The small molecule below binds the protein below.
Small molecule (SMILES): COc1cc(SC)ccc1C(=O)N1CCC(Cc2ccccc2)CC1

Binding-site contacts:
Ligand atom C7 contacts residue ASN143 of chain 1.A at 3.0 Å.
Ligand atom C4 contacts residue ASP140 of chain 1.A at 3.6 Å.
Ligand atom C22 contacts residue THR134 of chain 1.A at 3.5 Å.
Ligand atom C22 contacts residue ALA79 of chain 1.A at 3.6 Å (hydrophobic).
Ligand atom C15 contacts residue THR134 of chain 1.A at 3.5 Å.
Ligand atom C5 contacts residue GLY138 of chain 1.A at 3.8 Å.
Ligand atom C9 contacts residue GLY138 of chain 1.A at 3.4 Å.
Ligand atom O12 contacts residue GLY138 of chain 1.A at 2.8 Å (h-bond).
Ligand atom C1 contacts residue SER182 of chain 1.A at 3.8 Å.
Ligand atom C23 contacts residue THR134 of chain 1.A at 3.6 Å.
Ligand atom C8 contacts residue GLY138 of chain 1.A at 3.4 Å.
Ligand atom O12 contacts residue LEU136 of chain 1.A at 3.7 Å.
Ligand atom C1 contacts residue TYR63 of chain 1.A at 3.3 Å (hydrophobic).
Ligand atom C20 contacts residue THR134 of chain 1.A at 3.9 Å.
Ligand atom C4 contacts residue ALA139 of chain 1.A at 3.3 Å (hydrophobic).
Ligand atom O2 contacts residue ALA139 of chain 1.A at 3.4 Å (h-bond).
Ligand atom C7 contacts residue TYR63 of chain 1.A at 3.7 Å (hydrophobic).
Ligand atom C4 contacts residue TYR63 of chain 1.A at 3.6 Å (hydrophobic).
Ligand atom C1 contacts residue LEU184 of chain 1.A at 3.7 Å (hydrophobic).
Ligand atom O12 contacts residue MET137 of chain 1.A at 2.8 Å (h-bond).
Ligand atom C15 contacts residue ALA79 of chain 1.A at 3.6 Å (hydrophobic).
Ligand atom S6 contacts residue ASN143 of chain 1.A at 3.5 Å (h-bond).
Ligand atom C10 contacts residue GLY138 of chain 1.A at 3.6 Å.
Ligand atom C23 contacts residue ALA79 of chain 1.A at 3.8 Å (hydrophobic).
Ligand atom C22 contacts residue LEU132 of chain 1.A at 3.4 Å (hydrophobic).
Ligand atom C9 contacts residue ALA139 of chain 1.A at 3.9 Å (hydrophobic).
Ligand atom C22 contacts residue LYS81 of chain 1.A at 3.9 Å.
Ligand atom C21 contacts residue THR134 of chain 1.A at 3.6 Å.
Ligand atom C5 contacts residue ALA139 of chain 1.A at 3.7 Å (hydrophobic).
Ligand atom C1 contacts residue ALA185 of chain 1.A at 3.6 Å (hydrophobic).
Ligand atom C24 contacts residue TYR63 of chain 1.A at 3.7 Å (hydrophobic).
Ligand atom O2 contacts residue ALA185 of chain 1.A at 3.3 Å.
Ligand atom C23 contacts residue LYS81 of chain 1.A at 3.5 Å.
Ligand atom C11 contacts residue GLY138 of chain 1.A at 3.6 Å.
Ligand atom C21 contacts residue LEU132 of chain 1.A at 3.6 Å (hydrophobic).
Ligand atom C1 contacts residue ALA139 of chain 1.A at 3.5 Å (hydrophobic).
Ligand atom C3 contacts residue ALA139 of chain 1.A at 3.4 Å (hydrophobic).
Ligand atom C8 contacts residue ALA139 of chain 1.A at 3.8 Å (hydrophobic).
Ligand atom C1 contacts residue ASP140 of chain 1.A at 3.8 Å.
Ligand atom C7 contacts residue ASP140 of chain 1.A at 3.7 Å.

Sequence of chain 1.A:
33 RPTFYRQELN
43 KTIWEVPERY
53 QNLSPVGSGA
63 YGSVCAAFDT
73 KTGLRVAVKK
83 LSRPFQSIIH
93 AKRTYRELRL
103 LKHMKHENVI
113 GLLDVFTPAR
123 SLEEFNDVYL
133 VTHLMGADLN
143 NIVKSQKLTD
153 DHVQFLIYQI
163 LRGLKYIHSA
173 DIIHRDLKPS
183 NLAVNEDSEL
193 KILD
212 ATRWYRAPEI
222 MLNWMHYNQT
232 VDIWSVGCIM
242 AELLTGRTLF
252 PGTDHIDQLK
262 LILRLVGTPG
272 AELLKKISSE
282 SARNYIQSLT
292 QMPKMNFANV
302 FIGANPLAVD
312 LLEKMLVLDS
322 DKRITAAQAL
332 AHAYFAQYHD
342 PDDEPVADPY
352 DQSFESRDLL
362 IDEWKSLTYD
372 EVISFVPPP